Sequence of chain 1.I:
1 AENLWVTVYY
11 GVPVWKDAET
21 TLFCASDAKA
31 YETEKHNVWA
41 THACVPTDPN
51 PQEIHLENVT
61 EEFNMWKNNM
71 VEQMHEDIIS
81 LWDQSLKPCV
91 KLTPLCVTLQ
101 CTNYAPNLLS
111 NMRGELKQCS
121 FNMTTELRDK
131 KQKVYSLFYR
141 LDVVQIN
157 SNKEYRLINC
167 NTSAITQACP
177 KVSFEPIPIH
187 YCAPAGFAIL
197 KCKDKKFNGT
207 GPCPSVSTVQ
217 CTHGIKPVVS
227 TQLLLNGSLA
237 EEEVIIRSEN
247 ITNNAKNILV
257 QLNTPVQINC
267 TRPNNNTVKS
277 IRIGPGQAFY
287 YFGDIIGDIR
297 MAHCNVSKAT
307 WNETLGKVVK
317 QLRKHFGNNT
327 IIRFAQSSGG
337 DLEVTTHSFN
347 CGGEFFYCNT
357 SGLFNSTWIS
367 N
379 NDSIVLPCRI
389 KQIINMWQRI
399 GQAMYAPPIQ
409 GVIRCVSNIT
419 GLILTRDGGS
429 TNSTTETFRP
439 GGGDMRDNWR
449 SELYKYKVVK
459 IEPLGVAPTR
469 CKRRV

A protein and the small-molecule ligand that binds it are described below.
Small molecule (SMILES): CC(=O)N[C@@H]1[C@@H](O)[C@H](O)[C@@H](CO)O[C@H]1O

Binding-site contacts:
Ligand atom C2 contacts residue ASN361 of chain 1.I at 2.4 Å.
Ligand atom C3 contacts residue ASN361 of chain 1.I at 3.7 Å.
Ligand atom C8 contacts residue SER357 of chain 1.I at 3.9 Å.
Ligand atom C8 contacts residue ASN361 of chain 1.I at 4.4 Å.
Ligand atom C1 contacts residue ASN361 of chain 1.I at 1.4 Å.
Ligand atom C5 contacts residue ASN361 of chain 1.I at 3.7 Å.
Ligand atom O7 contacts residue GLY358 of chain 1.I at 4.3 Å.
Ligand atom C7 contacts residue SER357 of chain 1.I at 4.4 Å.
Ligand atom C7 contacts residue ASN361 of chain 1.I at 3.3 Å.
Ligand atom C8 contacts residue GLY358 of chain 1.I at 4.3 Å.
Ligand atom O7 contacts residue ASN361 of chain 1.I at 3.4 Å (h-bond).
Ligand atom N2 contacts residue ASN361 of chain 1.I at 2.8 Å (h-bond).
Ligand atom O5 contacts residue ASN361 of chain 1.I at 2.4 Å (h-bond).
Ligand atom C4 contacts residue ASN361 of chain 1.I at 4.2 Å.